This small molecule binds to this protein.
Small molecule (SMILES): O=C(CO)[C@@H](O)[C@H](O)[C@H](O)COP(=O)(O)O

Binding-site contacts:
Ligand atom C3 contacts residue LYS86 of chain 1.A at 2.6 Å.
Ligand atom C3 contacts residue ASP6 of chain 1.A at 3.3 Å.
Ligand atom O6 contacts residue SER167 of chain 1.A at 3.5 Å.
Ligand atom C4 contacts residue ASN28 of chain 1.A at 3.9 Å.
Ligand atom O3 contacts residue LEU31 of chain 1.A at 3.8 Å.
Ligand atom O5 contacts residue ASP6 of chain 1.A at 2.5 Å (salt-bridge).
Ligand atom O1 contacts residue THR26 of chain 1.A at 3.7 Å.
Ligand atom O3 contacts residue LYS86 of chain 1.A at 2.8 Å (salt-bridge).
Ligand atom O1 contacts residue LYS86 of chain 1.A at 3.2 Å (salt-bridge).
Ligand atom C3 contacts residue THR26 of chain 1.A at 3.8 Å.
Ligand atom C2 contacts residue LYS86 of chain 1.A at 1.4 Å.
Ligand atom O5 contacts residue SER167 of chain 1.A at 3.0 Å (h-bond).
Ligand atom O4 contacts residue PHE132 of chain 1.A at 3.3 Å.
Ligand atom P contacts residue SER167 of chain 1.A at 3.8 Å.
Ligand atom P contacts residue ARG135 of chain 1.A at 3.7 Å.
Ligand atom O1 contacts residue SER130 of chain 1.A at 2.9 Å (h-bond).
Ligand atom O3 contacts residue ASP6 of chain 1.A at 2.8 Å (salt-bridge).
Ligand atom O1 contacts residue ALA166 of chain 1.A at 3.9 Å.
Ligand atom O3P contacts residue ARG135 of chain 1.A at 2.7 Å (salt-bridge).
Ligand atom C1 contacts residue SER130 of chain 1.A at 3.4 Å.
Ligand atom O3 contacts residue THR26 of chain 1.A at 3.7 Å.
Ligand atom C2 contacts residue THR27 of chain 1.A at 3.9 Å.
Ligand atom O5 contacts residue ALA166 of chain 1.A at 3.5 Å.
Ligand atom C5 contacts residue ASP6 of chain 1.A at 3.2 Å.
Ligand atom O4 contacts residue LYS86 of chain 1.A at 3.7 Å.
Ligand atom C6 contacts residue PHE132 of chain 1.A at 3.5 Å (hydrophobic).
Ligand atom C1 contacts residue THR110 of chain 1.A at 3.7 Å.
Ligand atom O3 contacts residue THR27 of chain 1.A at 3.3 Å (h-bond).
Ligand atom C2 contacts residue THR26 of chain 1.A at 3.9 Å.
Ligand atom C4 contacts residue PHE132 of chain 1.A at 3.6 Å (hydrophobic).
Ligand atom O6 contacts residue ASP6 of chain 1.A at 3.9 Å.
Ligand atom O1P contacts residue ARG169 of chain 1.A at 4.0 Å.
Ligand atom C4 contacts residue LYS86 of chain 1.A at 3.6 Å.
Ligand atom O4 contacts residue ASN28 of chain 1.A at 3.0 Å (h-bond).
Ligand atom C1 contacts residue LYS86 of chain 1.A at 2.4 Å.
Ligand atom O1P contacts residue SER167 of chain 1.A at 2.7 Å (h-bond).
Ligand atom O3 contacts residue ASN28 of chain 1.A at 3.4 Å (h-bond).
Ligand atom O1P contacts residue ARG135 of chain 1.A at 2.7 Å (salt-bridge).
Ligand atom C5 contacts residue ASN28 of chain 1.A at 3.9 Å.
Ligand atom O1 contacts residue ASN108 of chain 1.A at 3.5 Å (h-bond).

Sequence of chain 1.A:
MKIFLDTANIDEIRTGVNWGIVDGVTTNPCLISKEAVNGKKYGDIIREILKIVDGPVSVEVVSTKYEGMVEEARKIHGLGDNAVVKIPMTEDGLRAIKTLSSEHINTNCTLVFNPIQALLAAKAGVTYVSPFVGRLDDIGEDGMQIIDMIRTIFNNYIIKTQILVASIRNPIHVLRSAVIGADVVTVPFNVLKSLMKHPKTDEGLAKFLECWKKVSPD

Sequence of chain 1.B:
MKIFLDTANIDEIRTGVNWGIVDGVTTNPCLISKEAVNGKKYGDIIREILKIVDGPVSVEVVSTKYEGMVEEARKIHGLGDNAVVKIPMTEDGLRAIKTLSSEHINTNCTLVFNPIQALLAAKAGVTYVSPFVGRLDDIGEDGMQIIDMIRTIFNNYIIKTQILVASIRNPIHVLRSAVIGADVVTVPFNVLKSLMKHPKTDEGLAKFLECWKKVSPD